Binding-site contacts:
Ligand atom O6 contacts residue NAG1 of chain 1.M at 3.9 Å.
Ligand atom C6 contacts residue NAG1 of chain 1.M at 3.6 Å.
Ligand atom C2 contacts residue NAG1 of chain 1.M at 3.8 Å.
Ligand atom C5 contacts residue NAG1 of chain 1.M at 3.5 Å.
Ligand atom O5 contacts residue NAG1 of chain 1.M at 2.9 Å (h-bond).
Ligand atom C1 contacts residue NAG1 of chain 1.M at 3.0 Å.

A small-molecule ligand and the protein it binds are described below.
Small molecule (SMILES): OC[C@H]1OC[C@@H](O)[C@@H](O)[C@@H]1O